Sequence of chain 2.A:
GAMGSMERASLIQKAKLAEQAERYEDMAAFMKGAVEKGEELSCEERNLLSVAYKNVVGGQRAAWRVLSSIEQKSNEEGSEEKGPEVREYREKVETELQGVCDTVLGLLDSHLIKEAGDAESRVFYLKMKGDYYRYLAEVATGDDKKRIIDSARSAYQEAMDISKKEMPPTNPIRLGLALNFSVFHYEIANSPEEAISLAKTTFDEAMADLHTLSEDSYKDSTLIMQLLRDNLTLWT

Sequence of chain 2.B:
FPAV

The protein below binds the small molecule below.
Small molecule (SMILES): O=C(CCl)NCC1CCN(C(=O)C2(Nc3ccccc3)CCNCC2)CC1

Binding-site contacts:
Ligand atom O1 contacts residue CYS43 of chain 2.A at 3.2 Å (h-bond).
Ligand atom N1 contacts residue ASN47 of chain 2.A at 2.8 Å (h-bond).
Ligand atom C20 contacts residue ASN47 of chain 2.A at 2.8 Å.
Ligand atom C10 contacts residue PRO172 of chain 2.A at 4.2 Å (hydrophobic).
Ligand atom C12 contacts residue ILE173 of chain 2.A at 4.1 Å (hydrophobic).
Ligand atom C11 contacts residue ILE173 of chain 2.A at 4.0 Å (hydrophobic).
Ligand atom C11 contacts residue VAL5 of chain 2.B at 3.8 Å (hydrophobic).
Ligand atom C3 contacts residue CYS43 of chain 2.A at 3.5 Å (hydrophobic).
Ligand atom C10 contacts residue ILE224 of chain 2.A at 4.1 Å (hydrophobic).
Ligand atom C19 contacts residue ASN47 of chain 2.A at 2.8 Å.
Ligand atom C1 contacts residue ASN47 of chain 2.A at 3.5 Å.
Ligand atom C13 contacts residue PHE124 of chain 2.A at 4.0 Å (hydrophobic).
Ligand atom C5 contacts residue PRO172 of chain 2.A at 3.8 Å (hydrophobic).
Ligand atom O1 contacts residue ARG46 of chain 2.A at 2.9 Å (salt-bridge).
Ligand atom C2 contacts residue ARG46 of chain 2.A at 4.1 Å.
Ligand atom O1 contacts residue ASN47 of chain 2.A at 4.0 Å.
Ligand atom O2 contacts residue PRO172 of chain 2.A at 4.1 Å.
Ligand atom C12 contacts residue LYS127 of chain 2.A at 3.7 Å.
Ligand atom C1 contacts residue ARG46 of chain 2.A at 3.9 Å.
Ligand atom O1 contacts residue ILE173 of chain 2.A at 3.6 Å.
Ligand atom C1 contacts residue CYS43 of chain 2.A at 2.5 Å (hydrophobic).
Ligand atom N1 contacts residue ILE173 of chain 2.A at 3.8 Å.
Ligand atom O2 contacts residue ILE224 of chain 2.A at 3.6 Å.
Ligand atom C6 contacts residue PRO172 of chain 2.A at 4.2 Å (hydrophobic).
Ligand atom C17 contacts residue VAL5 of chain 2.B at 3.9 Å (hydrophobic).
Ligand atom C4 contacts residue ILE173 of chain 2.A at 3.9 Å (hydrophobic).
Ligand atom C1 contacts residue ILE173 of chain 2.A at 3.7 Å (hydrophobic).
Ligand atom C3 contacts residue ASN47 of chain 2.A at 3.1 Å.
Ligand atom C14 contacts residue VAL5 of chain 2.B at 3.8 Å (hydrophobic).
Ligand atom C12 contacts residue PRO172 of chain 2.A at 4.2 Å (hydrophobic).
Ligand atom N1 contacts residue CYS43 of chain 2.A at 3.2 Å (h-bond).
Ligand atom C20 contacts residue PHE124 of chain 2.A at 4.2 Å (hydrophobic).
Ligand atom C2 contacts residue CYS43 of chain 2.A at 1.8 Å (hydrophobic).
Ligand atom C11 contacts residue PRO172 of chain 2.A at 3.3 Å (hydrophobic).
Ligand atom C10 contacts residue VAL5 of chain 2.B at 3.8 Å (hydrophobic).
Ligand atom C4 contacts residue ASN47 of chain 2.A at 3.8 Å.
Ligand atom C11 contacts residue GLY176 of chain 2.A at 4.0 Å.
Ligand atom C9 contacts residue VAL5 of chain 2.B at 4.1 Å (hydrophobic).
Ligand atom C12 contacts residue VAL5 of chain 2.B at 4.0 Å (hydrophobic).
Ligand atom C13 contacts residue LYS127 of chain 2.A at 3.8 Å.